Sequence of chain 1.B:
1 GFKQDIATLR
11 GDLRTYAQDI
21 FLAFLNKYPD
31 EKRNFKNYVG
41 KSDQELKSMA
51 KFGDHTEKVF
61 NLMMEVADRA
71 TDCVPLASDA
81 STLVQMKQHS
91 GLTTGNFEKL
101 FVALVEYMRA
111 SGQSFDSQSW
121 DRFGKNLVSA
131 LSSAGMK

Binding-site contacts:
Ligand atom BR4 contacts residue LEU100 of chain 1.B at 4.0 Å.
Ligand atom C5 contacts residue PHE21 of chain 1.B at 3.4 Å (hydrophobic).
Ligand atom C1 contacts residue THR56 of chain 1.B at 4.5 Å.
Ligand atom C1 contacts residue PHE35 of chain 1.B at 3.9 Å (hydrophobic).
Ligand atom C6 contacts residue HIS55 of chain 1.B at 4.4 Å.
Ligand atom O1 contacts residue TYR38 of chain 1.B at 3.8 Å.
Ligand atom O1 contacts residue PHE35 of chain 1.B at 4.4 Å.
Ligand atom O1 contacts residue MNR1 of chain 1.H at 2.8 Å (h-bond).
Ligand atom C2 contacts residue VAL59 of chain 1.B at 3.6 Å (hydrophobic).
Ligand atom C1 contacts residue PHE21 of chain 1.B at 4.4 Å (hydrophobic).
Ligand atom C5 contacts residue THR56 of chain 1.B at 4.0 Å.
Ligand atom C3 contacts residue VAL59 of chain 1.B at 3.6 Å (hydrophobic).
Ligand atom BR4 contacts residue MNR1 of chain 1.H at 3.8 Å.
Ligand atom C1 contacts residue MNR1 of chain 1.H at 3.5 Å.
Ligand atom O1 contacts residue THR56 of chain 1.B at 4.1 Å.
Ligand atom C1 contacts residue VAL59 of chain 1.B at 3.8 Å (hydrophobic).
Ligand atom C6 contacts residue VAL59 of chain 1.B at 3.9 Å (hydrophobic).
Ligand atom C2 contacts residue MNR1 of chain 1.H at 3.6 Å.
Ligand atom C3 contacts residue MNR1 of chain 1.H at 3.5 Å.
Ligand atom C4 contacts residue PHE35 of chain 1.B at 4.1 Å (hydrophobic).
Ligand atom C5 contacts residue VAL59 of chain 1.B at 3.9 Å (hydrophobic).
Ligand atom C3 contacts residue PHE35 of chain 1.B at 3.5 Å (hydrophobic).
Ligand atom C6 contacts residue THR56 of chain 1.B at 3.4 Å.
Ligand atom O1 contacts residue HIS55 of chain 1.B at 3.1 Å.
Ligand atom C3 contacts residue PHE21 of chain 1.B at 4.4 Å (hydrophobic).
Ligand atom BR4 contacts residue VAL59 of chain 1.B at 4.0 Å.
Ligand atom C6 contacts residue PHE35 of chain 1.B at 4.5 Å (hydrophobic).
Ligand atom C2 contacts residue PHE35 of chain 1.B at 3.3 Å (hydrophobic).
Ligand atom O1 contacts residue VAL59 of chain 1.B at 4.5 Å.
Ligand atom C1 contacts residue HIS55 of chain 1.B at 4.2 Å.
Ligand atom C4 contacts residue VAL59 of chain 1.B at 3.8 Å (hydrophobic).
Ligand atom C6 contacts residue PHE21 of chain 1.B at 3.6 Å (hydrophobic).
Ligand atom C4 contacts residue MNR1 of chain 1.H at 4.4 Å.
Ligand atom BR4 contacts residue PHE21 of chain 1.B at 3.7 Å.
Ligand atom C4 contacts residue PHE21 of chain 1.B at 3.6 Å (hydrophobic).

This small molecule binds to this protein.
Small molecule (SMILES): Oc1ccc(Br)cc1